Sequence of chain 1.B:
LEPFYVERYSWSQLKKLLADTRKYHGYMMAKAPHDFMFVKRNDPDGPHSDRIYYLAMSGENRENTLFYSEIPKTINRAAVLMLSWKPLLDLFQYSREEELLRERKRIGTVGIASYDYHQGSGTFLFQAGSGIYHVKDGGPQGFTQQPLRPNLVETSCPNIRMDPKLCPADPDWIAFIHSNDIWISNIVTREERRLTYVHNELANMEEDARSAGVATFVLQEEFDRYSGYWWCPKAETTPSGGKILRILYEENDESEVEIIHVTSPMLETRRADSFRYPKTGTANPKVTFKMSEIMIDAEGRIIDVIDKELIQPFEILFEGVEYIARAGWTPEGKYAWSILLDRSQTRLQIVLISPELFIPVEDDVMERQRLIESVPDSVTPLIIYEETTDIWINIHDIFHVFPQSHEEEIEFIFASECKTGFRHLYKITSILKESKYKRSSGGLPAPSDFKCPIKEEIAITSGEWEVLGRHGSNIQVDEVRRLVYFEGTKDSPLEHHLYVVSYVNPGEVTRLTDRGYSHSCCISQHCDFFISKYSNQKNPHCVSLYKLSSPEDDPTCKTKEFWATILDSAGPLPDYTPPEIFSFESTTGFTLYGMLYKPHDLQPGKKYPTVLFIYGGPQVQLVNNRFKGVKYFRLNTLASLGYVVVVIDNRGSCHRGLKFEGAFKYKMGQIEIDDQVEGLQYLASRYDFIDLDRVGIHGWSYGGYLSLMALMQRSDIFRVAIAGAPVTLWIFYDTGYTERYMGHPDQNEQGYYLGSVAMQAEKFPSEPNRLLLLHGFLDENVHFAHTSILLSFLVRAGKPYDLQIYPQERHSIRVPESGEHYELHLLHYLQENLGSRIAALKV

Binding-site contacts:
Ligand atom NAC contacts residue HIS320 of chain 2.B at 3.9 Å.
Ligand atom CAB contacts residue HIS320 of chain 2.B at 4.3 Å.
Ligand atom OAE contacts residue ALA331 of chain 1.B at 4.3 Å.
Ligand atom NAC contacts residue TMO1 of chain 2.H at 3.9 Å.
Ligand atom CAD contacts residue HIS320 of chain 2.B at 3.8 Å.
Ligand atom CAD contacts residue ALA331 of chain 2.B at 4.3 Å (hydrophobic).
Ligand atom CAA contacts residue ARG330 of chain 1.B at 3.5 Å.
Ligand atom OAE contacts residue HIS320 of chain 2.B at 3.0 Å (h-bond).
Ligand atom OAE contacts residue ARG329 of chain 1.B at 3.6 Å.
Ligand atom CAD contacts residue VAL321 of chain 2.B at 4.2 Å (hydrophobic).
Ligand atom CAA contacts residue ALA331 of chain 1.B at 3.9 Å (hydrophobic).
Ligand atom OAE contacts residue ARG330 of chain 1.B at 3.7 Å.
Ligand atom CAD contacts residue THR322 of chain 2.B at 3.8 Å.
Ligand atom CAA contacts residue TMO1 of chain 2.H at 3.3 Å.
Ligand atom NAC contacts residue HIS842 of chain 2.B at 4.5 Å.
Ligand atom CAB contacts residue HIS842 of chain 2.B at 3.7 Å.
Ligand atom CAA contacts residue THR322 of chain 1.B at 3.2 Å.
Ligand atom NAC contacts residue ARG330 of chain 1.B at 4.3 Å.
Ligand atom CAB contacts residue THR322 of chain 1.B at 4.5 Å.
Ligand atom NAC contacts residue THR322 of chain 1.B at 4.4 Å.
Ligand atom OAE contacts residue HIS842 of chain 2.B at 4.2 Å.
Ligand atom CAD contacts residue TMO1 of chain 2.H at 3.3 Å.

This small molecule binds to this protein.
Small molecule (SMILES): C[N+](C)(C)[O-]

Sequence of chain 2.B:
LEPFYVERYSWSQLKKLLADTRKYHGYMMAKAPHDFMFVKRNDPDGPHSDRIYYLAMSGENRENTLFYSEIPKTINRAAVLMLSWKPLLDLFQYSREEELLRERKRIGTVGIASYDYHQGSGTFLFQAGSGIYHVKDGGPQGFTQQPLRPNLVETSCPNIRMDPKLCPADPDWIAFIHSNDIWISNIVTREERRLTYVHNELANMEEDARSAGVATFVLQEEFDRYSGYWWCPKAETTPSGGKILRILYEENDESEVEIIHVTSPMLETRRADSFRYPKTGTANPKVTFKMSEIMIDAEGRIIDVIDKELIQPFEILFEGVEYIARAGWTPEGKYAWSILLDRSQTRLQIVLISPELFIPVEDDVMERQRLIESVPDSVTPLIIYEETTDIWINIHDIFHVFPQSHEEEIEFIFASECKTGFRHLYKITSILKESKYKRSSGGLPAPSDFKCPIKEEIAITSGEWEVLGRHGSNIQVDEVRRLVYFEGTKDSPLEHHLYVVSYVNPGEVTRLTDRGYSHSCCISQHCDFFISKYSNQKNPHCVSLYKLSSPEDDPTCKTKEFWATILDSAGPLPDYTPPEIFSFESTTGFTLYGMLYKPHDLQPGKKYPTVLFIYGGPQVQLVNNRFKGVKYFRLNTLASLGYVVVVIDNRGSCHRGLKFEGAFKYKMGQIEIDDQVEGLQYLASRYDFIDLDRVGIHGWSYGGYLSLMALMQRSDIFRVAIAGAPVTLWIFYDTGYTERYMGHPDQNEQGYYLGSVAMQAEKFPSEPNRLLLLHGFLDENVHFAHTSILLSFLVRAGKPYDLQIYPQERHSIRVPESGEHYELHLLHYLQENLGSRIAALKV